Sequence of chain 1.E:
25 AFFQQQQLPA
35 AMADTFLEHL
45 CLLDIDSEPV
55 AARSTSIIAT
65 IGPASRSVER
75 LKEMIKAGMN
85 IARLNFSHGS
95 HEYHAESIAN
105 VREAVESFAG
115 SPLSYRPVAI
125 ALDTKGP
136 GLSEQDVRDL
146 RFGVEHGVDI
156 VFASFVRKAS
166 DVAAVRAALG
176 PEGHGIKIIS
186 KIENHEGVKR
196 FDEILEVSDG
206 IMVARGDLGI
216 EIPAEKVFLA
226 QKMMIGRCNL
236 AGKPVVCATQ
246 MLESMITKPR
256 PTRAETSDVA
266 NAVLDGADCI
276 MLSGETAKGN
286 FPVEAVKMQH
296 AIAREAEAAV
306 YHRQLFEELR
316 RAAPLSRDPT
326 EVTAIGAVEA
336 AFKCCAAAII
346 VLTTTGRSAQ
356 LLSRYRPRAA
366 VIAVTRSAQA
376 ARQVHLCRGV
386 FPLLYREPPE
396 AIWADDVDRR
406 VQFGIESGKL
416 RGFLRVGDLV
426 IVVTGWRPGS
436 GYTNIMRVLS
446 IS

Binding-site contacts:
Ligand atom P2 contacts residue THR349 of chain 1.E at 3.6 Å.
Ligand atom O5P contacts residue THR348 of chain 1.E at 3.7 Å.
Ligand atom O5P contacts residue THR350 of chain 1.E at 2.7 Å (h-bond).
Ligand atom C4 contacts residue GLY434 of chain 1.E at 3.3 Å.
Ligand atom O4 contacts residue GLY436 of chain 1.E at 3.6 Å.
Ligand atom O2 contacts residue GLY430 of chain 1.E at 3.4 Å (h-bond).
Ligand atom O6 contacts residue THR348 of chain 1.E at 3.5 Å.
Ligand atom O5P contacts residue THR349 of chain 1.E at 3.3 Å (h-bond).
Ligand atom C3 contacts residue GLY434 of chain 1.E at 3.5 Å.
Ligand atom O4 contacts residue GLY434 of chain 1.E at 2.4 Å (h-bond).
Ligand atom O1P contacts residue THR349 of chain 1.E at 3.7 Å.
Ligand atom O2 contacts residue LEU347 of chain 1.E at 3.5 Å.
Ligand atom O2P contacts residue GLY434 of chain 1.E at 2.8 Å (h-bond).
Ligand atom O3 contacts residue GLY430 of chain 1.E at 3.2 Å.
Ligand atom O3P contacts residue TRP398 of chain 1.E at 2.7 Å (h-bond).
Ligand atom C1 contacts residue ARG405 of chain 1.E at 3.7 Å.
Ligand atom C6 contacts residue SER353 of chain 1.E at 3.6 Å.
Ligand atom O6P contacts residue GLY436 of chain 1.E at 2.9 Å (h-bond).
Ligand atom O4 contacts residue THR438 of chain 1.E at 3.6 Å (h-bond).
Ligand atom P1 contacts residue ARG405 of chain 1.E at 3.5 Å.
Ligand atom O4P contacts residue THR348 of chain 1.E at 2.5 Å (h-bond).
Ligand atom O1P contacts residue ARG405 of chain 1.E at 2.6 Å (salt-bridge).
Ligand atom O3P contacts residue ARG405 of chain 1.E at 2.7 Å (salt-bridge).
Ligand atom O3 contacts residue ARG432 of chain 1.E at 2.8 Å (salt-bridge).
Ligand atom C6 contacts residue THR438 of chain 1.E at 3.4 Å.
Ligand atom P2 contacts residue THR348 of chain 1.E at 3.5 Å.
Ligand atom C6 contacts residue LEU347 of chain 1.E at 3.5 Å (hydrophobic).
Ligand atom P2 contacts residue SER353 of chain 1.E at 3.6 Å.
Ligand atom C3 contacts residue ARG432 of chain 1.E at 3.5 Å.
Ligand atom O6P contacts residue SER435 of chain 1.E at 3.4 Å (h-bond).
Ligand atom O5P contacts residue SER435 of chain 1.E at 3.0 Å (h-bond).
Ligand atom O6 contacts residue THR349 of chain 1.E at 3.1 Å (h-bond).
Ligand atom O3 contacts residue TRP398 of chain 1.E at 3.5 Å.
Ligand atom O5 contacts residue LEU347 of chain 1.E at 3.4 Å (h-bond).
Ligand atom O4 contacts residue TYR437 of chain 1.E at 2.9 Å (h-bond).
Ligand atom O6P contacts residue SER353 of chain 1.E at 3.6 Å.
Ligand atom O4P contacts residue SER353 of chain 1.E at 2.8 Å (h-bond).
Ligand atom O4P contacts residue ARG352 of chain 1.E at 3.6 Å (salt-bridge).
Ligand atom O1 contacts residue GLY434 of chain 1.E at 3.7 Å.
Ligand atom C5 contacts residue GLY434 of chain 1.E at 3.5 Å.

A small-molecule ligand and the protein it binds are described below.
Small molecule (SMILES): O=P(O)(O)OC[C@H]1O[C@](O)(COP(=O)(O)O)[C@@H](O)[C@@H]1O